Binding-site contacts:
Ligand atom N2 contacts residue ASN75 of chain 1.B at 3.0 Å (h-bond).
Ligand atom C5 contacts residue MET107 of chain 1.B at 4.2 Å (hydrophobic).
Ligand atom C2 contacts residue THR77 of chain 1.B at 4.1 Å.
Ligand atom C7 contacts residue THR77 of chain 1.B at 4.3 Å.
Ligand atom N2 contacts residue THR77 of chain 1.B at 3.5 Å (h-bond).
Ligand atom C5 contacts residue GLN94 of chain 1.B at 4.1 Å.
Ligand atom C8 contacts residue ASN75 of chain 1.B at 3.1 Å.
Ligand atom C1 contacts residue ASN75 of chain 1.B at 1.4 Å.
Ligand atom C1 contacts residue THR77 of chain 1.B at 3.9 Å.
Ligand atom C4 contacts residue ASN75 of chain 1.B at 4.3 Å.
Ligand atom O5 contacts residue MET107 of chain 1.B at 3.5 Å.
Ligand atom O5 contacts residue ASN75 of chain 1.B at 2.4 Å (h-bond).
Ligand atom C3 contacts residue ASN75 of chain 1.B at 3.8 Å.
Ligand atom C5 contacts residue ASN75 of chain 1.B at 3.6 Å.
Ligand atom O4 contacts residue GLN94 of chain 1.B at 4.2 Å.
Ligand atom C7 contacts residue ASN75 of chain 1.B at 3.4 Å.
Ligand atom O7 contacts residue ASN75 of chain 1.B at 3.5 Å (h-bond).
Ligand atom C1 contacts residue MET107 of chain 1.B at 4.0 Å (hydrophobic).
Ligand atom C8 contacts residue ARG139 of chain 1.B at 3.7 Å.
Ligand atom C6 contacts residue MET107 of chain 1.B at 3.7 Å (hydrophobic).
Ligand atom C2 contacts residue ASN75 of chain 1.B at 2.5 Å.
Ligand atom C8 contacts residue THR77 of chain 1.B at 4.3 Å.
Ligand atom C4 contacts residue GLN94 of chain 1.B at 3.7 Å.
Ligand atom C6 contacts residue GLN94 of chain 1.B at 3.9 Å.

The protein below binds the small molecule below.
Small molecule (SMILES): CC(=O)N[C@H]1[C@H](O[C@H]2[C@H](O)[C@@H](NC(C)=O)CO[C@@H]2CO[C@@H]2O[C@@H](C)[C@@H](O)[C@@H](O)[C@@H]2O)O[C@H](CO)[C@@H](O)[C@@H]1O

Sequence of chain 1.B:
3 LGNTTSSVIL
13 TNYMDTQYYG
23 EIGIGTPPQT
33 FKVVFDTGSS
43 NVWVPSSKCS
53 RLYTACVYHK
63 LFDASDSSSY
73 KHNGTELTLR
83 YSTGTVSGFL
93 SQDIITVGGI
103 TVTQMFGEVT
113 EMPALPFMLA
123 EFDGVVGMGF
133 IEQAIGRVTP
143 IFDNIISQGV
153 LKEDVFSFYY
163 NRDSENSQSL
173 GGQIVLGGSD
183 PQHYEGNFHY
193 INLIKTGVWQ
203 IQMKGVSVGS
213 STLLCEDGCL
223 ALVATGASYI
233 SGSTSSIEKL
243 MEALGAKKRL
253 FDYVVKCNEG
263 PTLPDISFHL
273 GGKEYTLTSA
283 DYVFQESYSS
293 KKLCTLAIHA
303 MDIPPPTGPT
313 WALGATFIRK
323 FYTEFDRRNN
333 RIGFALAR